Sequence of chain 4.A:
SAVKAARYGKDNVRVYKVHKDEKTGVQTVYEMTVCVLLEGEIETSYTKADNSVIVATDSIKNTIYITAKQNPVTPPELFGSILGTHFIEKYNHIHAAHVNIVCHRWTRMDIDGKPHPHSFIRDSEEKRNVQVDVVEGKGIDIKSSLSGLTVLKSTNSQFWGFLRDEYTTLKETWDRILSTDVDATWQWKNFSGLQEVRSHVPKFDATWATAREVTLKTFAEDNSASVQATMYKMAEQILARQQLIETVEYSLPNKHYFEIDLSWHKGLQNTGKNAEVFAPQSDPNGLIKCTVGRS

This small molecule binds to this protein.
Small molecule (SMILES): O=c1[nH]c(=O)c2nn[nH]c2[nH]1

Binding-site contacts:
Ligand atom N7 contacts residue THR58 of chain 3.A at 2.8 Å (h-bond).
Ligand atom N8 contacts residue LEU171 of chain 4.A at 3.8 Å.
Ligand atom C4 contacts residue ARG177 of chain 4.A at 3.8 Å.
Ligand atom O2 contacts residue SER227 of chain 4.A at 3.6 Å.
Ligand atom C5 contacts residue THR58 of chain 3.A at 4.0 Å.
Ligand atom N7 contacts residue ALA57 of chain 3.A at 3.5 Å.
Ligand atom N3 contacts residue ARG177 of chain 4.A at 3.0 Å (salt-bridge).
Ligand atom C2 contacts residue VAL228 of chain 4.A at 4.0 Å (hydrophobic).
Ligand atom C4 contacts residue PHE160 of chain 4.A at 3.4 Å (hydrophobic).
Ligand atom C6 contacts residue GLN229 of chain 4.A at 3.6 Å.
Ligand atom N1 contacts residue PHE160 of chain 4.A at 3.7 Å.
Ligand atom C6 contacts residue PHE160 of chain 4.A at 3.6 Å (hydrophobic).
Ligand atom C2 contacts residue GLN229 of chain 4.A at 3.8 Å.
Ligand atom O6 contacts residue GLN229 of chain 4.A at 2.8 Å (h-bond).
Ligand atom N9 contacts residue PHE160 of chain 4.A at 3.5 Å.
Ligand atom O6 contacts residue TYR9 of chain 3.A at 3.8 Å.
Ligand atom N8 contacts residue THR58 of chain 3.A at 3.3 Å (h-bond).
Ligand atom N9 contacts residue ARG177 of chain 4.A at 4.0 Å.
Ligand atom N7 contacts residue PHE160 of chain 4.A at 3.7 Å.
Ligand atom O6 contacts residue ILE289 of chain 4.A at 4.1 Å.
Ligand atom C5 contacts residue PHE160 of chain 4.A at 3.4 Å (hydrophobic).
Ligand atom N8 contacts residue ASP59 of chain 3.A at 3.9 Å.
Ligand atom O6 contacts residue ILE55 of chain 3.A at 3.6 Å.
Ligand atom N8 contacts residue ALA57 of chain 3.A at 3.8 Å.
Ligand atom O2 contacts residue GLN229 of chain 4.A at 3.7 Å.
Ligand atom N1 contacts residue GLN229 of chain 4.A at 2.9 Å (h-bond).
Ligand atom O2 contacts residue PHE160 of chain 4.A at 3.9 Å.
Ligand atom C2 contacts residue ARG177 of chain 4.A at 3.6 Å.
Ligand atom O2 contacts residue ASN255 of chain 4.A at 4.1 Å.
Ligand atom N3 contacts residue ASN255 of chain 4.A at 3.3 Å (h-bond).
Ligand atom C2 contacts residue ASN255 of chain 4.A at 3.9 Å.
Ligand atom C2 contacts residue PHE160 of chain 4.A at 3.7 Å (hydrophobic).
Ligand atom N9 contacts residue THR58 of chain 3.A at 4.0 Å.
Ligand atom N9 contacts residue LEU171 of chain 4.A at 4.0 Å.
Ligand atom N8 contacts residue PHE160 of chain 4.A at 3.6 Å.
Ligand atom N3 contacts residue PHE160 of chain 4.A at 3.7 Å.
Ligand atom O6 contacts residue THR58 of chain 3.A at 3.8 Å.
Ligand atom O2 contacts residue ARG177 of chain 4.A at 2.8 Å (salt-bridge).
Ligand atom C4 contacts residue ASN255 of chain 4.A at 3.8 Å.
Ligand atom O2 contacts residue VAL228 of chain 4.A at 2.9 Å (h-bond).

Sequence of chain 3.A:
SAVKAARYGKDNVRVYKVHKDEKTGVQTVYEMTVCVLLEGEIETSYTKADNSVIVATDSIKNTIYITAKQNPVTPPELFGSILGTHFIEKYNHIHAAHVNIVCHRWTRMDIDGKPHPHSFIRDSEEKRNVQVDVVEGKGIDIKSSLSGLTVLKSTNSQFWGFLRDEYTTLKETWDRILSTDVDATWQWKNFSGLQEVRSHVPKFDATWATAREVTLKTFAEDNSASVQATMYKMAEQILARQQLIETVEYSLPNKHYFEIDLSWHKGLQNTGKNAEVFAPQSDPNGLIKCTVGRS